Sequence of chain 1.A:
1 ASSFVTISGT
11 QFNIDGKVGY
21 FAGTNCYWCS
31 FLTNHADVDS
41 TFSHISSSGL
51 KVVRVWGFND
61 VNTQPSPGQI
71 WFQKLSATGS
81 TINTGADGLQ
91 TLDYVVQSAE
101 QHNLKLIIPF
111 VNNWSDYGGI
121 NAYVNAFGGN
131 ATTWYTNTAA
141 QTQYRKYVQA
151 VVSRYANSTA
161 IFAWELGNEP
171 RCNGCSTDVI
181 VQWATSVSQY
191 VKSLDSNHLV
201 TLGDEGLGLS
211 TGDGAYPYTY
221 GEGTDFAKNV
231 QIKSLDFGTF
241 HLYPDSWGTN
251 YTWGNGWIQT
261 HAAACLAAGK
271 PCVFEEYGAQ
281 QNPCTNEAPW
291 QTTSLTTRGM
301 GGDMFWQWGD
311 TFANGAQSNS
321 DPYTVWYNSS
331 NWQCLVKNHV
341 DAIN

Binding-site contacts:
Ligand atom C1 contacts residue ASN157 of chain 1.A at 1.6 Å.
Ligand atom O5 contacts residue ASN157 of chain 1.A at 2.4 Å (h-bond).
Ligand atom O6 contacts residue ASP195 of chain 1.A at 3.9 Å.
Ligand atom C5 contacts residue ASN197 of chain 1.A at 3.9 Å.
Ligand atom O5 contacts residue ASN197 of chain 1.A at 3.0 Å (h-bond).
Ligand atom C3 contacts residue ASN157 of chain 1.A at 4.0 Å.
Ligand atom N2 contacts residue ASN157 of chain 1.A at 3.1 Å (h-bond).
Ligand atom C6 contacts residue ASN197 of chain 1.A at 3.5 Å.
Ligand atom C2 contacts residue ASN157 of chain 1.A at 2.7 Å.
Ligand atom C4 contacts residue ASN157 of chain 1.A at 4.3 Å.
Ligand atom O6 contacts residue ASN197 of chain 1.A at 3.4 Å (h-bond).
Ligand atom C6 contacts residue SER196 of chain 1.A at 3.3 Å.
Ligand atom C7 contacts residue ASN157 of chain 1.A at 3.9 Å.
Ligand atom O6 contacts residue SER196 of chain 1.A at 3.1 Å (h-bond).
Ligand atom O7 contacts residue ASN157 of chain 1.A at 4.3 Å.
Ligand atom C1 contacts residue ASN197 of chain 1.A at 4.0 Å.
Ligand atom C5 contacts residue ASN157 of chain 1.A at 3.7 Å.

This protein binds this small molecule.
Small molecule (SMILES): CC(=O)N[C@@H]1[C@@H](O)[C@H](O)[C@@H](CO)O[C@H]1O